Sequence of chain 46.B:
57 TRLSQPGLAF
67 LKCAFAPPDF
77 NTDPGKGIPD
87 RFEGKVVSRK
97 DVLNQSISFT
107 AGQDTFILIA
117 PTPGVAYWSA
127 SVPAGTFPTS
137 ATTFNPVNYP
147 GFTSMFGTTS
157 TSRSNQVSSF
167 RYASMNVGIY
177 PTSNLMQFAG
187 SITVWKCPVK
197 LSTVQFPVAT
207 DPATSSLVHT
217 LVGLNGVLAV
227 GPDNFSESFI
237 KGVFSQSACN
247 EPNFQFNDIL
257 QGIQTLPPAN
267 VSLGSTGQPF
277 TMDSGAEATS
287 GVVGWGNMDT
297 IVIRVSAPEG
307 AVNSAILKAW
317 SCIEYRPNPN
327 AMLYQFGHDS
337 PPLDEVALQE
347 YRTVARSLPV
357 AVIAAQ

This small molecule binds to this protein.
Small molecule (SMILES): CC(C)[C@H](NC(=O)[C@H](CCCN=C(N)N)NC(=O)[C@@H](N)CCC(=O)O)C(=O)N[C@H](C=O)CCCCN

Binding-site contacts:
Ligand atom CG2 contacts residue PHE76 of chain 46.B at 3.8 Å (hydrophobic).